Sequence of chain 1.D:
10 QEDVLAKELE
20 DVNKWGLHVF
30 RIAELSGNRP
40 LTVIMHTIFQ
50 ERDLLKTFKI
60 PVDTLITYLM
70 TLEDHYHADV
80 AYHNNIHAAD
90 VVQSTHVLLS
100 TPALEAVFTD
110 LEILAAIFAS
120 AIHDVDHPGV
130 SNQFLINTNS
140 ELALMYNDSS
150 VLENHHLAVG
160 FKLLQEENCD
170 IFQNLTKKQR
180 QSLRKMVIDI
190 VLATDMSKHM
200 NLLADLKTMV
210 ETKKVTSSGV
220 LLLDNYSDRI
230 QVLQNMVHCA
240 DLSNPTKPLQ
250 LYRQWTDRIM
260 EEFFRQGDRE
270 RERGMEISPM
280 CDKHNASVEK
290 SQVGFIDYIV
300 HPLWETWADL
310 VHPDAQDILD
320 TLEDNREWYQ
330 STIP

Binding-site contacts:
Ligand atom C13 contacts residue ASN243 of chain 1.D at 3.7 Å.
Ligand atom C14 contacts residue PHE294 of chain 1.D at 3.6 Å (hydrophobic).
Ligand atom S4 contacts residue PHE294 of chain 1.D at 3.8 Å.
Ligand atom C15 contacts residue GLN291 of chain 1.D at 2.9 Å.
Ligand atom N28 contacts residue MET195 of chain 1.D at 3.4 Å.
Ligand atom C29 contacts residue MET279 of chain 1.D at 3.6 Å (hydrophobic).
Ligand atom C31 contacts residue GLN291 of chain 1.D at 3.4 Å.
Ligand atom N10 contacts residue ILE258 of chain 1.D at 3.4 Å.
Ligand atom C29 contacts residue SER290 of chain 1.D at 3.6 Å.
Ligand atom O29 contacts residue MET279 of chain 1.D at 3.4 Å.
Ligand atom C12 contacts residue ASN243 of chain 1.D at 3.2 Å.
Ligand atom O31 contacts residue GLN291 of chain 1.D at 3.3 Å (h-bond).
Ligand atom C2 contacts residue PHE294 of chain 1.D at 3.7 Å (hydrophobic).
Ligand atom C16 contacts residue TYR251 of chain 1.D at 3.8 Å (hydrophobic).
Ligand atom O18 contacts residue LEU241 of chain 1.D at 3.3 Å.
Ligand atom C12 contacts residue TYR81 of chain 1.D at 3.2 Å (hydrophobic).
Ligand atom C32 contacts residue ILE298 of chain 1.D at 3.8 Å (hydrophobic).
Ligand atom C15 contacts residue PRO244 of chain 1.D at 3.5 Å (hydrophobic).
Ligand atom C15 contacts residue TYR251 of chain 1.D at 3.8 Å (hydrophobic).
Ligand atom C1 contacts residue PHE262 of chain 1.D at 3.9 Å (hydrophobic).
Ligand atom C8 contacts residue MET279 of chain 1.D at 3.6 Å (hydrophobic).
Ligand atom N10 contacts residue PHE294 of chain 1.D at 3.4 Å.
Ligand atom C27 contacts residue GLN291 of chain 1.D at 3.6 Å.
Ligand atom C3 contacts residue ILE258 of chain 1.D at 3.6 Å (hydrophobic).
Ligand atom C14 contacts residue PRO244 of chain 1.D at 3.7 Å (hydrophobic).
Ligand atom C31 contacts residue SER290 of chain 1.D at 3.5 Å.
Ligand atom C28 contacts residue MET259 of chain 1.D at 3.9 Å (hydrophobic).
Ligand atom C33 contacts residue MET195 of chain 1.D at 3.4 Å (hydrophobic).
Ligand atom C11 contacts residue LEU241 of chain 1.D at 3.8 Å (hydrophobic).
Ligand atom O31 contacts residue PHE294 of chain 1.D at 3.5 Å.
Ligand atom O20 contacts residue PHE262 of chain 1.D at 3.3 Å.
Ligand atom C9 contacts residue MET279 of chain 1.D at 3.8 Å (hydrophobic).
Ligand atom C16 contacts residue THR255 of chain 1.D at 3.6 Å.
Ligand atom C31 contacts residue PHE294 of chain 1.D at 3.6 Å (hydrophobic).
Ligand atom C11 contacts residue ILE258 of chain 1.D at 3.9 Å (hydrophobic).
Ligand atom C30 contacts residue PHE294 of chain 1.D at 3.6 Å (hydrophobic).
Ligand atom C3 contacts residue PHE294 of chain 1.D at 3.4 Å (hydrophobic).
Ligand atom C16 contacts residue GLN291 of chain 1.D at 3.4 Å.
Ligand atom C30 contacts residue SER290 of chain 1.D at 3.4 Å.
Ligand atom C28 contacts residue SER290 of chain 1.D at 3.8 Å.

A protein and the small-molecule ligand that binds it are described below.
Small molecule (SMILES): CCNC(=O)N1CCc2c(sc(NC(=O)Cc3cccs3)c2C(=O)OC2CCCC2)C1